Binding-site contacts:
Ligand atom O7 contacts residue NAG1 of chain 1.TA at 3.2 Å (h-bond).
Ligand atom C1 contacts residue ASN296 of chain 1.E at 4.0 Å.
Ligand atom C8 contacts residue NAG1 of chain 1.TA at 2.7 Å.
Ligand atom O4 contacts residue GLU258 of chain 1.E at 3.4 Å (salt-bridge).
Ligand atom O6 contacts residue ASN260 of chain 1.E at 2.4 Å (h-bond).
Ligand atom O7 contacts residue ASN296 of chain 1.E at 3.4 Å (h-bond).
Ligand atom O5 contacts residue GLU258 of chain 1.E at 3.8 Å.
Ligand atom O5 contacts residue ASN296 of chain 1.E at 4.4 Å.
Ligand atom C3 contacts residue GLU258 of chain 1.E at 4.5 Å.
Ligand atom C1 contacts residue ASN260 of chain 1.E at 3.5 Å.
Ligand atom O1 contacts residue ASN296 of chain 1.E at 3.0 Å.
Ligand atom C5 contacts residue ASN260 of chain 1.E at 3.2 Å.
Ligand atom O5 contacts residue ARG409 of chain 1.E at 4.2 Å.
Ligand atom O6 contacts residue ILE259 of chain 1.E at 3.9 Å.
Ligand atom C6 contacts residue GLU258 of chain 1.E at 2.5 Å.
Ligand atom C4 contacts residue ASN260 of chain 1.E at 4.4 Å.
Ligand atom O6 contacts residue GLU258 of chain 1.E at 2.4 Å (salt-bridge).
Ligand atom C8 contacts residue ASN296 of chain 1.E at 3.0 Å.
Ligand atom C7 contacts residue ASN296 of chain 1.E at 3.4 Å.
Ligand atom C6 contacts residue ASN260 of chain 1.E at 2.9 Å.
Ligand atom C7 contacts residue NAG1 of chain 1.TA at 4.1 Å.
Ligand atom C5 contacts residue GLU258 of chain 1.E at 2.7 Å.
Ligand atom O1 contacts residue ASN260 of chain 1.E at 3.6 Å.
Ligand atom N2 contacts residue ASN296 of chain 1.E at 4.2 Å.
Ligand atom C8 contacts residue THR378 of chain 1.E at 3.8 Å.
Ligand atom C4 contacts residue GLU258 of chain 1.E at 3.6 Å.
Ligand atom O5 contacts residue ASN260 of chain 1.E at 2.4 Å (h-bond).

Sequence of chain 1.E:
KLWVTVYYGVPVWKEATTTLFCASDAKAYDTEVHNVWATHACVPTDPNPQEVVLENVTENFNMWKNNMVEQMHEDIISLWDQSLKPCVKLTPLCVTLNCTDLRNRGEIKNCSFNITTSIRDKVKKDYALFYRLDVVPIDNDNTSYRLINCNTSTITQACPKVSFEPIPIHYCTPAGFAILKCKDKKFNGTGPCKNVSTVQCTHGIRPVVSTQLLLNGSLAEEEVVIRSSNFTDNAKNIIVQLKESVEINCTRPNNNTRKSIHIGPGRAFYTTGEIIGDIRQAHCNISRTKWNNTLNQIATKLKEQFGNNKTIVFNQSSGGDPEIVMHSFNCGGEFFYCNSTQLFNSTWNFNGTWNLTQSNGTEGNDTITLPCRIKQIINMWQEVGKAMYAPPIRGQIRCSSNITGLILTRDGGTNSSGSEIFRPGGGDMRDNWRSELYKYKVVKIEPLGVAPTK

This protein binds this small molecule.
Small molecule (SMILES): CC(=O)N[C@@H]1[C@@H](O)[C@H](O)[C@@H](CO)O[C@H]1O